The protein below binds the small molecule below.
Small molecule (SMILES): Nc1ncnc2c1ncn2[C@@H]1O[C@H](COP(=O)(O)OP(=O)(O)OP(O)(O)=S)[C@@H](O)[C@H]1O

Binding-site contacts:
Ligand atom O3A contacts residue GLY63 of chain 1.C at 3.3 Å.
Ligand atom N1 contacts residue ARG185 of chain 1.C at 3.0 Å (salt-bridge).
Ligand atom O2B contacts residue THR64 of chain 1.C at 2.8 Å (h-bond).
Ligand atom O2' contacts residue VAL23 of chain 1.C at 3.5 Å (h-bond).
Ligand atom O3' contacts residue ARG27 of chain 1.C at 3.5 Å.
Ligand atom S1G contacts residue MG1 of chain 1.M at 3.4 Å.
Ligand atom N6 contacts residue SER36 of chain 1.C at 3.4 Å.
Ligand atom O3A contacts residue THR64 of chain 1.C at 3.5 Å (h-bond).
Ligand atom O5' contacts residue ARG214 of chain 1.C at 3.5 Å (salt-bridge).
Ligand atom O3G contacts residue PRO62 of chain 1.C at 3.5 Å.
Ligand atom O2G contacts residue MG1 of chain 1.M at 2.0 Å.
Ligand atom PG contacts residue GLY63 of chain 1.C at 3.4 Å.
Ligand atom O2B contacts residue LYS66 of chain 1.C at 2.9 Å (salt-bridge).
Ligand atom N7 contacts residue THR64 of chain 1.C at 3.0 Å (h-bond).
Ligand atom O2A contacts residue SER68 of chain 1.C at 3.3 Å (h-bond).
Ligand atom C5' contacts residue ARG214 of chain 1.C at 3.4 Å.
Ligand atom S1G contacts residue LYS66 of chain 1.C at 3.5 Å (salt-bridge).
Ligand atom PB contacts residue GLY65 of chain 1.C at 3.3 Å.
Ligand atom O2A contacts residue THR67 of chain 1.C at 3.1 Å (h-bond).
Ligand atom PG contacts residue MG1 of chain 1.M at 3.2 Å.
Ligand atom O2' contacts residue TYR26 of chain 1.C at 3.3 Å (h-bond).
Ligand atom O3B contacts residue GLY63 of chain 1.C at 2.5 Å (h-bond).
Ligand atom N7 contacts residue GLY65 of chain 1.C at 3.3 Å.
Ligand atom O3B contacts residue PRO62 of chain 1.C at 3.3 Å.
Ligand atom PB contacts residue GLY63 of chain 1.C at 3.4 Å.
Ligand atom C8 contacts residue GLY65 of chain 1.C at 3.5 Å.
Ligand atom O1A contacts residue ARG214 of chain 1.C at 2.9 Å (salt-bridge).
Ligand atom C8 contacts residue GLY63 of chain 1.C at 3.4 Å.
Ligand atom N6 contacts residue LEU34 of chain 1.C at 3.5 Å.
Ligand atom O2A contacts residue GLY65 of chain 1.C at 3.3 Å.
Ligand atom PB contacts residue LYS66 of chain 1.C at 3.4 Å.
Ligand atom O3G contacts residue ARG214 of chain 1.C at 3.0 Å (salt-bridge).
Ligand atom S1G contacts residue ASN156 of chain 1.C at 3.5 Å (h-bond).
Ligand atom O3G contacts residue GLY63 of chain 1.C at 3.1 Å (h-bond).
Ligand atom O1B contacts residue LYS66 of chain 1.C at 3.1 Å (salt-bridge).
Ligand atom O1B contacts residue THR67 of chain 1.C at 3.2 Å (h-bond).
Ligand atom O1B contacts residue MG1 of chain 1.M at 2.8 Å.
Ligand atom O3A contacts residue GLY65 of chain 1.C at 3.0 Å (h-bond).
Ligand atom O2A contacts residue LYS66 of chain 1.C at 3.2 Å (salt-bridge).
Ligand atom O2B contacts residue GLY65 of chain 1.C at 2.4 Å (h-bond).

Sequence of chain 1.C:
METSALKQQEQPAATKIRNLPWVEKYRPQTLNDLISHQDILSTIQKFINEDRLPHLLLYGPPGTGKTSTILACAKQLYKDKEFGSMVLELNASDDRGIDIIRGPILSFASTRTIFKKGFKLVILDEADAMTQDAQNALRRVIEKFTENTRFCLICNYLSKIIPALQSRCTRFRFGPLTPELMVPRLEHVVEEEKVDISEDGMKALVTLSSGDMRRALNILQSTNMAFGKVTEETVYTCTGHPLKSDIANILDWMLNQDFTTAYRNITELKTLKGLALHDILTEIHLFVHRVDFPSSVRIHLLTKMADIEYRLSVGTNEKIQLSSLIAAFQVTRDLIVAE